Binding-site contacts:
Ligand atom C2 contacts residue ASN19 of chain 38.T at 3.0 Å.
Ligand atom O7 contacts residue ASN19 of chain 38.T at 4.1 Å.
Ligand atom C8 contacts residue ASN19 of chain 38.T at 4.3 Å.
Ligand atom C5 contacts residue ASN19 of chain 38.T at 3.8 Å.
Ligand atom N2 contacts residue ASN19 of chain 38.T at 3.1 Å (h-bond).
Ligand atom C7 contacts residue ASN19 of chain 38.T at 3.6 Å.
Ligand atom O5 contacts residue ASN19 of chain 38.T at 2.8 Å (h-bond).
Ligand atom C1 contacts residue ASN19 of chain 38.T at 1.7 Å.
Ligand atom C3 contacts residue ASN19 of chain 38.T at 4.1 Å.

Sequence of chain 38.T:
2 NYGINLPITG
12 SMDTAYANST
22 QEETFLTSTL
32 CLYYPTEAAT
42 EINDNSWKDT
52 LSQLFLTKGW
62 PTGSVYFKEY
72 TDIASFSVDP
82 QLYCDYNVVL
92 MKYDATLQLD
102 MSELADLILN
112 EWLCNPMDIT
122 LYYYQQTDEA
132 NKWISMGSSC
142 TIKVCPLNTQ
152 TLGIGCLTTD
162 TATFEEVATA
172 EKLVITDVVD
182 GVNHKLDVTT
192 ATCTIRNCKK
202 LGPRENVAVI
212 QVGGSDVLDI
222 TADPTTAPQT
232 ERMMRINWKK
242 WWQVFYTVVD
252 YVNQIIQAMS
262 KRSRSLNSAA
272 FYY

The small molecule below binds the protein below.
Small molecule (SMILES): CC(=O)N[C@H]1[C@H](O[C@H]2[C@H](O)[C@@H](NC(C)=O)CO[C@@H]2CO)O[C@H](CO)[C@@H](O)[C@@H]1O